Sequence of chain 1.A:
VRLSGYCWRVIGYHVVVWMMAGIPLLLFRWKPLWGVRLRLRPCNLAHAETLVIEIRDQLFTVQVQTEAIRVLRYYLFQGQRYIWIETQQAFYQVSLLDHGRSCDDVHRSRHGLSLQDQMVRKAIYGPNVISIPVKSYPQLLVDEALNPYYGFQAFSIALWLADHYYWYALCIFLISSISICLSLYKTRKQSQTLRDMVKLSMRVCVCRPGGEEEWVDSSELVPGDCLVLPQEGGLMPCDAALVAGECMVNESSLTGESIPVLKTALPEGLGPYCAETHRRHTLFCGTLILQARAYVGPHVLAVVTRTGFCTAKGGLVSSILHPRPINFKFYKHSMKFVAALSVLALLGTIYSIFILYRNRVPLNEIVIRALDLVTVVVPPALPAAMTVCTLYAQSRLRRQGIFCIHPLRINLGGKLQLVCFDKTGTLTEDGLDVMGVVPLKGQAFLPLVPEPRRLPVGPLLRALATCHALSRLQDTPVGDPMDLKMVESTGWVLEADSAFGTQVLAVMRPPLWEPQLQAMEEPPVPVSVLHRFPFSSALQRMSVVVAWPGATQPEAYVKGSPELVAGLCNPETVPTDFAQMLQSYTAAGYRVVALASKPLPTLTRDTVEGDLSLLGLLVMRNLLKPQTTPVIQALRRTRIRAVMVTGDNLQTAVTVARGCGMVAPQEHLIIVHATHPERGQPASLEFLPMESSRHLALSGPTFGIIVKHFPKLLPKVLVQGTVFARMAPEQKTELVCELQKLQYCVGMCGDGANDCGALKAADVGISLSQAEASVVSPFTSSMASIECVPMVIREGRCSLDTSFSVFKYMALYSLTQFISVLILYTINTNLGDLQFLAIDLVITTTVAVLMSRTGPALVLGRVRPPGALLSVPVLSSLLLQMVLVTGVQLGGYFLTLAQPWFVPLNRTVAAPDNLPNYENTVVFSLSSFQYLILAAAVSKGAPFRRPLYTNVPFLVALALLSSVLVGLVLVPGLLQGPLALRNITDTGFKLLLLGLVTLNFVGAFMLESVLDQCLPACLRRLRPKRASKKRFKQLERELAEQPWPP

Binding-site contacts:
Ligand atom O6 contacts residue THR1035 of chain 1.A at 4.3 Å.
Ligand atom C2 contacts residue ASN1033 of chain 1.A at 2.8 Å.
Ligand atom C1 contacts residue VAL1036 of chain 1.A at 4.0 Å (hydrophobic).
Ligand atom O6 contacts residue VAL1036 of chain 1.A at 4.2 Å.
Ligand atom O5 contacts residue VAL1036 of chain 1.A at 3.2 Å.
Ligand atom O4 contacts residue THR1035 of chain 1.A at 3.6 Å (h-bond).
Ligand atom C3 contacts residue ASN1033 of chain 1.A at 4.1 Å.
Ligand atom O5 contacts residue THR1035 of chain 1.A at 4.3 Å.
Ligand atom C4 contacts residue ASN1033 of chain 1.A at 4.4 Å.
Ligand atom C5 contacts residue THR1035 of chain 1.A at 3.6 Å.
Ligand atom O5 contacts residue ASN1033 of chain 1.A at 2.5 Å (h-bond).
Ligand atom C4 contacts residue THR1035 of chain 1.A at 4.2 Å.
Ligand atom C1 contacts residue ASN1033 of chain 1.A at 1.6 Å.
Ligand atom C5 contacts residue ASN1033 of chain 1.A at 3.7 Å.
Ligand atom N2 contacts residue ASN1033 of chain 1.A at 3.3 Å (h-bond).
Ligand atom O7 contacts residue ASN1033 of chain 1.A at 4.0 Å.
Ligand atom C7 contacts residue ASN1033 of chain 1.A at 4.0 Å.
Ligand atom C5 contacts residue VAL1036 of chain 1.A at 3.5 Å (hydrophobic).
Ligand atom C6 contacts residue VAL1036 of chain 1.A at 3.6 Å (hydrophobic).
Ligand atom C1 contacts residue THR1035 of chain 1.A at 4.4 Å.
Ligand atom O7 contacts residue THR1035 of chain 1.A at 4.2 Å.

This protein binds this small molecule.
Small molecule (SMILES): CC(=O)N[C@@H]1[C@@H](O)[C@H](O)[C@@H](CO)O[C@H]1O